This protein binds this small molecule.
Small molecule (SMILES): CCCCCCCC(=O)O

Sequence of chain 1.A:
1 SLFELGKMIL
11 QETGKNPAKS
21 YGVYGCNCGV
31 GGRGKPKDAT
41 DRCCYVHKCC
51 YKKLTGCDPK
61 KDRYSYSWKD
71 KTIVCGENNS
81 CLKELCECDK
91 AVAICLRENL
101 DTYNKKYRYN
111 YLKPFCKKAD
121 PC

Binding-site contacts:
Ligand atom O1 contacts residue CYS44 of chain 1.A at 4.1 Å.
Ligand atom C6 contacts residue PRO17 of chain 1.A at 4.3 Å (hydrophobic).
Ligand atom C1 contacts residue HIS47 of chain 1.A at 3.3 Å.
Ligand atom C1 contacts residue LYS48 of chain 1.A at 4.0 Å.
Ligand atom C4 contacts residue LEU5 of chain 1.A at 3.7 Å (hydrophobic).
Ligand atom C5 contacts residue GLY29 of chain 1.A at 4.3 Å.
Ligand atom C7 contacts residue GLY22 of chain 1.A at 4.2 Å.
Ligand atom C6 contacts residue ILE9 of chain 1.A at 3.8 Å (hydrophobic).
Ligand atom C8 contacts residue GLY6 of chain 1.A at 4.1 Å.
Ligand atom C5 contacts residue ILE9 of chain 1.A at 4.3 Å (hydrophobic).
Ligand atom O1 contacts residue HIS47 of chain 1.A at 2.5 Å (h-bond).
Ligand atom O2 contacts residue LYS48 of chain 1.A at 3.5 Å.
Ligand atom C3 contacts residue CYS44 of chain 1.A at 3.7 Å (hydrophobic).
Ligand atom C8 contacts residue PRO17 of chain 1.A at 3.8 Å (hydrophobic).
Ligand atom C1 contacts residue ASN27 of chain 1.A at 4.3 Å.
Ligand atom O2 contacts residue HIS47 of chain 1.A at 4.5 Å.
Ligand atom C2 contacts residue VAL92 of chain 1.A at 4.2 Å (hydrophobic).
Ligand atom C1 contacts residue GLY29 of chain 1.A at 3.9 Å.
Ligand atom C7 contacts residue ALA18 of chain 1.A at 4.1 Å (hydrophobic).
Ligand atom C8 contacts residue TYR111 of chain 1.B at 3.8 Å (hydrophobic).
Ligand atom C5 contacts residue TYR21 of chain 1.A at 3.6 Å (hydrophobic).
Ligand atom C7 contacts residue PRO17 of chain 1.A at 3.8 Å (hydrophobic).
Ligand atom C3 contacts residue ILE9 of chain 1.A at 4.5 Å (hydrophobic).
Ligand atom C8 contacts residue ALA18 of chain 1.A at 3.7 Å (hydrophobic).
Ligand atom C2 contacts residue HIS47 of chain 1.A at 3.4 Å.
Ligand atom O2 contacts residue CYS44 of chain 1.A at 4.4 Å.
Ligand atom O2 contacts residue GLY29 of chain 1.A at 2.7 Å (h-bond).
Ligand atom C3 contacts residue GLY29 of chain 1.A at 4.0 Å.
Ligand atom C2 contacts residue CYS44 of chain 1.A at 3.7 Å (hydrophobic).
Ligand atom C1 contacts residue CYS44 of chain 1.A at 4.2 Å (hydrophobic).
Ligand atom C6 contacts residue LEU5 of chain 1.A at 4.2 Å (hydrophobic).
Ligand atom C3 contacts residue TYR21 of chain 1.A at 4.5 Å (hydrophobic).
Ligand atom C4 contacts residue ILE9 of chain 1.A at 4.2 Å (hydrophobic).
Ligand atom C3 contacts residue CYS28 of chain 1.A at 4.4 Å (hydrophobic).
Ligand atom O1 contacts residue LYS48 of chain 1.A at 3.7 Å.
Ligand atom C7 contacts residue LEU2 of chain 1.A at 4.0 Å (hydrophobic).
Ligand atom O2 contacts residue CYS28 of chain 1.A at 3.6 Å.
Ligand atom C4 contacts residue GLY29 of chain 1.A at 4.3 Å.
Ligand atom C8 contacts residue LEU2 of chain 1.A at 3.9 Å (hydrophobic).
Ligand atom O2 contacts residue ASN27 of chain 1.A at 3.7 Å.

Sequence of chain 1.B:
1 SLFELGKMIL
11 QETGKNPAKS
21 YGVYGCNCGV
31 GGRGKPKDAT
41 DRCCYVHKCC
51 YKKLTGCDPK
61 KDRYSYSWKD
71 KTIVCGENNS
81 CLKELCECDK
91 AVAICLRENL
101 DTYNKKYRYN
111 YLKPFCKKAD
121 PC